Binding-site contacts:
Ligand atom C11 contacts residue GLY110 of chain 1.B at 3.6 Å.
Ligand atom C9 contacts residue LEU158 of chain 1.B at 3.5 Å (hydrophobic).
Ligand atom O contacts residue LEU107 of chain 1.B at 2.8 Å (h-bond).
Ligand atom C2 contacts residue LEU158 of chain 1.B at 3.8 Å (hydrophobic).
Ligand atom C12 contacts residue GLY110 of chain 1.B at 3.7 Å.
Ligand atom N contacts residue LEU158 of chain 1.B at 3.5 Å.
Ligand atom N2 contacts residue GLY168 of chain 1.B at 3.2 Å.
Ligand atom C10 contacts residue GLY110 of chain 1.B at 3.4 Å.
Ligand atom C13 contacts residue LEU29 of chain 1.B at 3.2 Å (hydrophobic).
Ligand atom O contacts residue PHE106 of chain 1.B at 3.3 Å.
Ligand atom C13 contacts residue GLU114 of chain 1.B at 3.3 Å.
Ligand atom N2 contacts residue ASP169 of chain 1.B at 3.7 Å.
Ligand atom O2 contacts residue GLU114 of chain 1.B at 3.2 Å.
Ligand atom N3 contacts residue LEU158 of chain 1.B at 3.7 Å.
Ligand atom C14 contacts residue GLY110 of chain 1.B at 3.6 Å.
Ligand atom C contacts residue LEU158 of chain 1.B at 3.6 Å (hydrophobic).
Ligand atom N contacts residue ALA54 of chain 1.B at 3.3 Å.
Ligand atom N4 contacts residue LEU107 of chain 1.B at 3.7 Å.
Ligand atom C16 contacts residue GLY110 of chain 1.B at 3.3 Å.
Ligand atom C8 contacts residue ARG155 of chain 1.B at 3.5 Å.
Ligand atom C6 contacts residue ARG155 of chain 1.B at 3.5 Å.
Ligand atom N2 contacts residue ASN156 of chain 1.B at 3.6 Å.
Ligand atom N2 contacts residue LEU158 of chain 1.B at 3.5 Å.
Ligand atom C16 contacts residue LEU107 of chain 1.B at 3.3 Å (hydrophobic).
Ligand atom N contacts residue GLU105 of chain 1.B at 2.9 Å (salt-bridge).
Ligand atom C1 contacts residue LEU107 of chain 1.B at 3.8 Å (hydrophobic).
Ligand atom C1 contacts residue ALA54 of chain 1.B at 3.6 Å (hydrophobic).
Ligand atom C4 contacts residue VAL37 of chain 1.B at 3.8 Å (hydrophobic).
Ligand atom O1 contacts residue GLY30 of chain 1.B at 3.4 Å.
Ligand atom C15 contacts residue GLY110 of chain 1.B at 3.5 Å.
Ligand atom CL contacts residue GLU114 of chain 1.B at 3.8 Å.
Ligand atom C6 contacts residue ASN156 of chain 1.B at 3.4 Å.
Ligand atom N4 contacts residue LEU29 of chain 1.B at 3.8 Å.
Ligand atom C15 contacts residue PRO108 of chain 1.B at 3.6 Å (hydrophobic).
Ligand atom C16 contacts residue PHE106 of chain 1.B at 3.7 Å (hydrophobic).
Ligand atom C1 contacts residue LEU158 of chain 1.B at 3.6 Å (hydrophobic).
Ligand atom C8 contacts residue LEU158 of chain 1.B at 3.7 Å (hydrophobic).
Ligand atom C4 contacts residue GLY30 of chain 1.B at 3.8 Å.
Ligand atom C7 contacts residue ARG155 of chain 1.B at 3.6 Å.
Ligand atom C1 contacts residue GLU105 of chain 1.B at 3.8 Å.

Sequence of chain 1.B:
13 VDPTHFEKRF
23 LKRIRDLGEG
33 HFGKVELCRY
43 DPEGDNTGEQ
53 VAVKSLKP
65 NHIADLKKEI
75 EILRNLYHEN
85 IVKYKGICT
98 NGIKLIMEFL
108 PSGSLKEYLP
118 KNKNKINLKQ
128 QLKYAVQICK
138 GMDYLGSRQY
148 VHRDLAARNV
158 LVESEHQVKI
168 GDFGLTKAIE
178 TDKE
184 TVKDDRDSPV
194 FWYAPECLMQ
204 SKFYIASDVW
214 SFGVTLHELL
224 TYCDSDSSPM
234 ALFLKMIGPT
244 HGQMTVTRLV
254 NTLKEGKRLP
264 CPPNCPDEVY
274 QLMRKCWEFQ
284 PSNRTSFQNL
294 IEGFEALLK

A protein and the small-molecule ligand that binds it are described below.
Small molecule (SMILES): COc1cc(Nc2nn([C@H]3COCC[C@@H]3C#N)cc2C(N)=O)ccc1Cl